A protein and the small-molecule ligand that binds it are described below.
Small molecule (SMILES): Nc1ncnc2[nH]cnc12

Binding-site contacts:
Ligand atom C8 contacts residue ALA134 of chain 1.B at 4.1 Å (hydrophobic).
Ligand atom N1 contacts residue LEU31 of chain 1.B at 4.0 Å.
Ligand atom C5 contacts residue LEU162 of chain 1.B at 3.4 Å (hydrophobic).
Ligand atom N7 contacts residue LEU165 of chain 1.B at 4.1 Å.
Ligand atom N6 contacts residue LEU31 of chain 1.B at 2.9 Å (h-bond).
Ligand atom C2 contacts residue LEU132 of chain 1.B at 3.6 Å (hydrophobic).
Ligand atom N1 contacts residue LEU162 of chain 1.B at 4.2 Å.
Ligand atom C6 contacts residue LEU162 of chain 1.B at 3.6 Å (hydrophobic).
Ligand atom C4 contacts residue LEU162 of chain 1.B at 3.9 Å (hydrophobic).
Ligand atom N6 contacts residue ARG33 of chain 1.B at 4.2 Å.
Ligand atom N6 contacts residue LEU162 of chain 1.B at 3.8 Å.
Ligand atom C5 contacts residue HIS187 of chain 1.B at 3.7 Å.
Ligand atom C8 contacts residue LEU162 of chain 1.B at 4.1 Å (hydrophobic).
Ligand atom C8 contacts residue HIS187 of chain 1.B at 3.5 Å.
Ligand atom N3 contacts residue LEU132 of chain 1.B at 3.6 Å.
Ligand atom C2 contacts residue ARG33 of chain 1.B at 3.5 Å.
Ligand atom N6 contacts residue ILE30 of chain 1.B at 3.9 Å.
Ligand atom N7 contacts residue HIS187 of chain 1.B at 2.6 Å (h-bond).
Ligand atom C4 contacts residue PHE32 of chain 1.B at 4.3 Å (hydrophobic).
Ligand atom N6 contacts residue HIS187 of chain 1.B at 2.8 Å (h-bond).
Ligand atom N6 contacts residue PHE32 of chain 1.B at 4.0 Å.
Ligand atom N3 contacts residue PHE32 of chain 1.B at 3.7 Å.
Ligand atom N9 contacts residue LEU132 of chain 1.B at 4.3 Å.
Ligand atom C6 contacts residue PHE32 of chain 1.B at 4.2 Å (hydrophobic).
Ligand atom C6 contacts residue ARG33 of chain 1.B at 4.0 Å.
Ligand atom N9 contacts residue LEU162 of chain 1.B at 4.2 Å.
Ligand atom C4 contacts residue LEU132 of chain 1.B at 4.1 Å (hydrophobic).
Ligand atom C2 contacts residue PHE32 of chain 1.B at 3.4 Å (hydrophobic).
Ligand atom N9 contacts residue ALA134 of chain 1.B at 4.0 Å.
Ligand atom N1 contacts residue ARG33 of chain 1.B at 3.0 Å (salt-bridge).
Ligand atom C6 contacts residue HIS187 of chain 1.B at 3.9 Å.
Ligand atom C6 contacts residue ILE30 of chain 1.B at 4.5 Å (hydrophobic).
Ligand atom C8 contacts residue LEU165 of chain 1.B at 3.9 Å (hydrophobic).
Ligand atom C6 contacts residue LEU31 of chain 1.B at 3.9 Å (hydrophobic).
Ligand atom N3 contacts residue LEU162 of chain 1.B at 4.5 Å.
Ligand atom N7 contacts residue LEU162 of chain 1.B at 3.5 Å.
Ligand atom N1 contacts residue PHE32 of chain 1.B at 3.6 Å.
Ligand atom N1 contacts residue LEU132 of chain 1.B at 4.2 Å.

Sequence of chain 1.B:
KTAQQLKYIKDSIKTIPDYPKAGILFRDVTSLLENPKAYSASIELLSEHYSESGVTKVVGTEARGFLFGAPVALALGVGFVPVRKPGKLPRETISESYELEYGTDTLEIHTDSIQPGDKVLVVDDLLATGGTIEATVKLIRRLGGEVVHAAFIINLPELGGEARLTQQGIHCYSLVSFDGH